The protein below binds the small molecule below.
Small molecule (SMILES): Nc1ccn([C@@H]2O[C@H](CO[P](=O)(O)O[C@H]3[C@@H](O)[C@H](n4cnc5c(N)ncnc54)O[C@@H]3CO[P](=O)(O)O[C@H]3[C@@H](O)[C@H](n4cnc5c(=O)nc(N)[nH]c54)O[C@@H]3CO[P](=O)(O)O[C@H]3[C@@H](O)[C@H](n4cnc5c(=O)nc(N)[nH]c54)O[C@@H]3CO[P](=O)(O)O[C@H]3[C@@H](O)[C@H](n4cnc5c(=O)nc(N)[nH]c54)O[C@@H]3CO[P](=O)(O)O[C@H]3[C@@H](O)[C@H](n4ccc(N)nc4=O)O[C@@H]3CO[P](=O)(O)O[C@H]3[C@@H](O)[C@H](n4ccc(=O)[nH]c4=O)O[C@@H]3COP(=O)=O)[C@@H](O[P](=O)(O)OC[C@H]3O[C@@H](n4cnc5c(=O)nc(N)[nH]c54)[C@H](O)[C@@H]3O)[C@H]2O)c(=O)n1

Sequence of chain 1.MB:
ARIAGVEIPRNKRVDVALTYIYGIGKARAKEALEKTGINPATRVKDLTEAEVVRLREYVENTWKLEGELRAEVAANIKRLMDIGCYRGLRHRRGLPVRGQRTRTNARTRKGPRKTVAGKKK

Binding-site contacts:
Ligand atom N1 contacts residue C20 of chain 1.ED at 3.1 Å (h-bond).
Ligand atom O2 contacts residue G21 of chain 1.ED at 2.7 Å (h-bond).
Ligand atom N2 contacts residue C20 of chain 1.ED at 2.7 Å.
Ligand atom C4 contacts residue G22 of chain 1.ED at 3.6 Å.
Ligand atom C2 contacts residue C20 of chain 1.ED at 3.0 Å.
Ligand atom C4 contacts residue G21 of chain 1.ED at 3.9 Å.
Ligand atom C5 contacts residue G22 of chain 1.ED at 4.3 Å.
Ligand atom O2' contacts residue LYS122 of chain 1.MB at 3.3 Å.
Ligand atom N4 contacts residue G21 of chain 1.ED at 3.4 Å (h-bond).
Ligand atom C3' contacts residue LYS121 of chain 1.MB at 3.5 Å.
Ligand atom O6 contacts residue C20 of chain 1.ED at 3.1 Å (h-bond).
Ligand atom C5 contacts residue G21 of chain 1.ED at 3.8 Å.
Ligand atom C4 contacts residue C20 of chain 1.ED at 4.2 Å.
Ligand atom N3 contacts residue G21 of chain 1.ED at 3.3 Å (h-bond).
Ligand atom N1 contacts residue C19 of chain 1.ED at 2.8 Å (h-bond).
Ligand atom C2' contacts residue LYS121 of chain 1.MB at 3.9 Å.
Ligand atom N2 contacts residue C19 of chain 1.ED at 2.6 Å (h-bond).
Ligand atom C4' contacts residue LYS121 of chain 1.MB at 3.7 Å.
Ligand atom O6 contacts residue C19 of chain 1.ED at 2.9 Å (h-bond).
Ligand atom N2 contacts residue G21 of chain 1.ED at 3.4 Å (h-bond).
Ligand atom N3 contacts residue C20 of chain 1.ED at 3.5 Å (h-bond).
Ligand atom C2 contacts residue G22 of chain 1.ED at 4.2 Å.
Ligand atom N9 contacts residue G21 of chain 1.ED at 4.0 Å.
Ligand atom C6 contacts residue C19 of chain 1.ED at 3.6 Å.
Ligand atom C2 contacts residue G21 of chain 1.ED at 3.4 Å.
Ligand atom C6 contacts residue C20 of chain 1.ED at 3.9 Å.
Ligand atom N3 contacts residue G22 of chain 1.ED at 3.8 Å.
Ligand atom C2 contacts residue C19 of chain 1.ED at 3.4 Å.
Ligand atom C6 contacts residue G21 of chain 1.ED at 3.3 Å.
Ligand atom O2' contacts residue LYS121 of chain 1.MB at 3.0 Å.
Ligand atom N3 contacts residue G21 of chain 1.ED at 3.1 Å (h-bond).
Ligand atom N3 contacts residue C19 of chain 1.ED at 3.8 Å.
Ligand atom C1' contacts residue LYS122 of chain 1.MB at 4.4 Å.
Ligand atom O3' contacts residue LYS121 of chain 1.MB at 2.5 Å (salt-bridge).
Ligand atom C2 contacts residue G21 of chain 1.ED at 3.2 Å.
Ligand atom C4 contacts residue G21 of chain 1.ED at 3.4 Å.
Ligand atom OP1 contacts residue MG1 of chain 1.HR at 3.9 Å.
Ligand atom O6 contacts residue G21 of chain 1.ED at 3.5 Å (h-bond).
Ligand atom N4 contacts residue G22 of chain 1.ED at 3.4 Å (h-bond).
Ligand atom N1 contacts residue G21 of chain 1.ED at 3.0 Å (h-bond).